Binding-site contacts:
Ligand atom C14 contacts residue VAL31 of chain 1.Z at 3.5 Å (hydrophobic).
Ligand atom C02 contacts residue THR21 of chain 1.Z at 3.5 Å.
Ligand atom N06 contacts residue GLY47 of chain 1.Z at 2.9 Å (h-bond).
Ligand atom C09 contacts residue ILE45 of chain 1.Z at 3.5 Å (hydrophobic).
Ligand atom C19 contacts residue THR21 of chain 1.Z at 3.3 Å.
Ligand atom O31 contacts residue SER20 of chain 1.Z at 3.2 Å (h-bond).
Ligand atom C14 contacts residue ALA49 of chain 1.Z at 3.6 Å (hydrophobic).
Ligand atom N25 contacts residue GLN22 of chain 1.Z at 3.6 Å.
Ligand atom C12 contacts residue VAL31 of chain 1.Z at 3.6 Å (hydrophobic).
Ligand atom O31 contacts residue SER27 of chain 1.Z at 2.5 Å (h-bond).
Ligand atom C10 contacts residue ALA52 of chain 1.Z at 3.6 Å (hydrophobic).
Ligand atom C07 contacts residue THR1 of chain 1.Z at 3.1 Å.
Ligand atom C13 contacts residue VAL31 of chain 1.Z at 3.6 Å (hydrophobic).
Ligand atom O01 contacts residue THR48 of chain 1.Z at 3.6 Å.
Ligand atom C10 contacts residue ILE45 of chain 1.Z at 3.3 Å (hydrophobic).
Ligand atom O18 contacts residue SER20 of chain 1.Z at 3.3 Å.
Ligand atom N25 contacts residue ASP124 of chain 1.AA at 3.2 Å (salt-bridge).
Ligand atom O36 contacts residue ALA125 of chain 1.AA at 3.5 Å.
Ligand atom N32 contacts residue ASP124 of chain 1.AA at 3.4 Å (salt-bridge).
Ligand atom C15 contacts residue SER20 of chain 1.Z at 3.6 Å.
Ligand atom C24 contacts residue SER27 of chain 1.Z at 3.6 Å.
Ligand atom C28 contacts residue SER122 of chain 1.AA at 3.5 Å.
Ligand atom C10 contacts residue LYS33 of chain 1.Z at 3.6 Å.
Ligand atom C16 contacts residue ALA49 of chain 1.Z at 3.6 Å (hydrophobic).
Ligand atom O18 contacts residue THR21 of chain 1.Z at 3.0 Å (h-bond).
Ligand atom C15 contacts residue ALA49 of chain 1.Z at 3.5 Å (hydrophobic).
Ligand atom O31 contacts residue GLN22 of chain 1.Z at 3.2 Å.
Ligand atom O26 contacts residue GLN22 of chain 1.Z at 3.0 Å (h-bond).
Ligand atom C17 contacts residue VAL31 of chain 1.Z at 3.5 Å (hydrophobic).
Ligand atom C28 contacts residue PHE123 of chain 1.AA at 3.5 Å (hydrophobic).
Ligand atom O01 contacts residue ALA49 of chain 1.Z at 3.2 Å (h-bond).
Ligand atom C29 contacts residue SER27 of chain 1.Z at 3.5 Å.
Ligand atom C23 contacts residue ASP124 of chain 1.AA at 3.2 Å.
Ligand atom C38 contacts residue LEU98 of chain 1.Z at 3.5 Å (hydrophobic).
Ligand atom N03 contacts residue THR21 of chain 1.Z at 2.7 Å (h-bond).
Ligand atom C04 contacts residue THR21 of chain 1.Z at 3.5 Å.
Ligand atom C15 contacts residue VAL31 of chain 1.Z at 3.4 Å (hydrophobic).
Ligand atom C09 contacts residue LYS33 of chain 1.Z at 3.7 Å.
Ligand atom C16 contacts residue VAL31 of chain 1.Z at 3.4 Å (hydrophobic).
Ligand atom C24 contacts residue ASP124 of chain 1.AA at 3.6 Å.

The small molecule below binds the protein below.
Small molecule (SMILES): COC[C@H](NC(=O)[C@H](CC(=O)NOC(C)(C)C)NC(=O)c1cc(C)on1)C(=O)NCc1cccc2ccccc12

Sequence of chain 1.Z:
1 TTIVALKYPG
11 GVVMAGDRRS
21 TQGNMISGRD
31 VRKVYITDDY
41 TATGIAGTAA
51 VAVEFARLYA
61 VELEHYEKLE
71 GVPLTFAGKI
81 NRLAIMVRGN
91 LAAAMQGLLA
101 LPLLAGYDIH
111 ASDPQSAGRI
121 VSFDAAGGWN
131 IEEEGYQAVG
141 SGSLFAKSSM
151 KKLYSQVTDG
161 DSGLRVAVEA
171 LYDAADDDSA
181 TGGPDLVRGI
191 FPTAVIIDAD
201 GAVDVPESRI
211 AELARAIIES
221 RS

Sequence of chain 1.AA:
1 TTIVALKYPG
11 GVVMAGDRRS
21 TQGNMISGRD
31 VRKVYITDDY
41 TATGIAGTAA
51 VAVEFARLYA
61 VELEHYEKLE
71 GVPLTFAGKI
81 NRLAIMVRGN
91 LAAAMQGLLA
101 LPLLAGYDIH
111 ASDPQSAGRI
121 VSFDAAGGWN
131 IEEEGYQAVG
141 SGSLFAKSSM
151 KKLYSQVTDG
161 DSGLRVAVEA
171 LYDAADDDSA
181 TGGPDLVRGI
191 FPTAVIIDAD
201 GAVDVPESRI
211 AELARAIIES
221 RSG